Sequence of chain 11.B:
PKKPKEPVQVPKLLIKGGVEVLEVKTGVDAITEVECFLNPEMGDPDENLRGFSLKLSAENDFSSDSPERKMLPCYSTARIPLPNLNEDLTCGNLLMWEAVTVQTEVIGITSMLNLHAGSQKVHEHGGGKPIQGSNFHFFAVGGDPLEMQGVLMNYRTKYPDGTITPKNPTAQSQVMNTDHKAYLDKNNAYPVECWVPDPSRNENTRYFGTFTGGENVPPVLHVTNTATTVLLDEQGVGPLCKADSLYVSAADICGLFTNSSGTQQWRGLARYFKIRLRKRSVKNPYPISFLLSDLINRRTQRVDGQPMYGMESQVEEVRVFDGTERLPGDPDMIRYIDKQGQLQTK

Binding-site contacts:
Ligand atom O10 contacts residue LEU62 of chain 11.B at 4.0 Å.
Ligand atom C1 contacts residue SER274 of chain 11.B at 3.7 Å.
Ligand atom C1 contacts residue LYS68 of chain 11.B at 3.7 Å.
Ligand atom O9 contacts residue LYS68 of chain 11.B at 2.9 Å (salt-bridge).
Ligand atom C5 contacts residue ASN272 of chain 11.B at 4.1 Å.
Ligand atom C11 contacts residue SER274 of chain 11.B at 4.0 Å.
Ligand atom O7 contacts residue LEU62 of chain 11.B at 3.8 Å.
Ligand atom O1A contacts residue SER274 of chain 11.B at 2.6 Å (h-bond).
Ligand atom C11 contacts residue LEU62 of chain 11.B at 4.1 Å (hydrophobic).
Ligand atom O8 contacts residue ASN272 of chain 11.B at 3.5 Å (h-bond).
Ligand atom C11 contacts residue GLN278 of chain 11.B at 3.5 Å.
Ligand atom C6 contacts residue ASN272 of chain 11.B at 3.6 Å.
Ligand atom O8 contacts residue GLN278 of chain 11.B at 3.5 Å (h-bond).
Ligand atom O1B contacts residue THR276 of chain 11.B at 3.7 Å.
Ligand atom C10 contacts residue GLN278 of chain 11.B at 4.0 Å.
Ligand atom C11 contacts residue PHE270 of chain 11.B at 3.8 Å (hydrophobic).
Ligand atom C9 contacts residue LYS68 of chain 11.B at 3.8 Å.
Ligand atom C10 contacts residue PHE75 of chain 11.C at 3.1 Å (hydrophobic).
Ligand atom C11 contacts residue HIS138 of chain 11.A at 3.5 Å.
Ligand atom O9 contacts residue GLN278 of chain 11.B at 4.0 Å.
Ligand atom O1A contacts residue LYS68 of chain 11.B at 2.9 Å.
Ligand atom C11 contacts residue THR276 of chain 11.B at 3.3 Å.
Ligand atom C9 contacts residue LEU67 of chain 11.B at 4.1 Å (hydrophobic).
Ligand atom N5 contacts residue ASN272 of chain 11.B at 3.2 Å (h-bond).
Ligand atom C8 contacts residue GLN278 of chain 11.B at 3.6 Å.
Ligand atom C10 contacts residue ASN272 of chain 11.B at 4.0 Å.
Ligand atom C11 contacts residue PHE75 of chain 11.C at 2.3 Å (hydrophobic).
Ligand atom C1 contacts residue ASN272 of chain 11.B at 3.8 Å.
Ligand atom O10 contacts residue PHE75 of chain 11.C at 3.0 Å.
Ligand atom O1B contacts residue SER274 of chain 11.B at 4.1 Å.
Ligand atom O1B contacts residue ASN272 of chain 11.B at 3.4 Å (h-bond).
Ligand atom O1B contacts residue LYS68 of chain 11.B at 3.9 Å.
Ligand atom C4 contacts residue ASN272 of chain 11.B at 4.1 Å.
Ligand atom C9 contacts residue GLN278 of chain 11.B at 3.2 Å.
Ligand atom N5 contacts residue GLN278 of chain 11.B at 3.9 Å.
Ligand atom O9 contacts residue LEU67 of chain 11.B at 3.3 Å.
Ligand atom C11 contacts residue PHE65 of chain 11.B at 3.8 Å (hydrophobic).
Ligand atom C11 contacts residue ASN272 of chain 11.B at 3.6 Å.
Ligand atom C7 contacts residue GLN278 of chain 11.B at 3.8 Å.
Ligand atom O8 contacts residue LYS68 of chain 11.B at 3.4 Å.

Sequence of chain 11.C:
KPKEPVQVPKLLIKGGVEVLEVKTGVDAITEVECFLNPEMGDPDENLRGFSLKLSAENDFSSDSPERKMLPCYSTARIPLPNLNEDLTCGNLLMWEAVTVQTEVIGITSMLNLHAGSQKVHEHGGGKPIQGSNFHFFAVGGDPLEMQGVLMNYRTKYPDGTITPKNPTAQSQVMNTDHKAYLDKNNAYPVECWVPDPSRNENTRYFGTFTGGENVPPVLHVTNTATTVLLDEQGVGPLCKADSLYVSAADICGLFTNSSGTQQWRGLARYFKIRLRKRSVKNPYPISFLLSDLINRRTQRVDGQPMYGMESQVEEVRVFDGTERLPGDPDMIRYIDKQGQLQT

A small-molecule ligand and the protein it binds are described below.
Small molecule (SMILES): CC(=O)N[C@H]1[C@H]([C@H](O)[C@H](O)CO)O[C@@](O[C@H](CO)[C@@H](O)[C@@H]2O[C@@H](C(=O)O)C[C@H](O)[C@H]2NC(C)=O)(C(=O)O)C[C@@H]1O

Sequence of chain 11.A:
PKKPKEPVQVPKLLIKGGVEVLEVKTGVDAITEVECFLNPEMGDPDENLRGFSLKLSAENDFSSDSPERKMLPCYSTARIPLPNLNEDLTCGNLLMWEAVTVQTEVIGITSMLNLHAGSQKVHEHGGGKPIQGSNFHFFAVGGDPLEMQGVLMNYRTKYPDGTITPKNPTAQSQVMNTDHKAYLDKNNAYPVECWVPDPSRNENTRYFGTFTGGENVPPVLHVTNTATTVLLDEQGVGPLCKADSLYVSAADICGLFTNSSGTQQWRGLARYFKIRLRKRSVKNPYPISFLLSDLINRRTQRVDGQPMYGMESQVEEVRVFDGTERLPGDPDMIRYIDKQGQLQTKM